This small molecule binds to this protein.
Small molecule (SMILES): Nc1nc2c(ncn2[C@H]2C[C@H](O)[C@@H](CO[P](=O)(O)O[P](=O)(O)OP(=O)(O)O)O2)c(=O)[nH]1

Binding-site contacts:
Ligand atom PB contacts residue GLN359 of chain 1.A at 3.6 Å.
Ligand atom C5' contacts residue DPO1 of chain 1.G at 3.2 Å.
Ligand atom O2B contacts residue CA1 of chain 1.I at 2.8 Å.
Ligand atom C3' contacts residue GLU361 of chain 1.A at 3.3 Å.
Ligand atom O3A contacts residue LYS409 of chain 1.A at 2.9 Å (salt-bridge).
Ligand atom O1A contacts residue DPO1 of chain 1.G at 2.5 Å (h-bond).
Ligand atom PG contacts residue DPO1 of chain 1.G at 0.2 Å.
Ligand atom O2A contacts residue CA1 of chain 1.I at 2.8 Å.
Ligand atom O3B contacts residue DPO1 of chain 1.G at 0.2 Å (h-bond).
Ligand atom PB contacts residue DPO1 of chain 1.G at 0.2 Å.
Ligand atom PA contacts residue DPO1 of chain 1.G at 1.5 Å.
Ligand atom PA contacts residue LYS409 of chain 1.A at 3.5 Å.
Ligand atom O1B contacts residue TYR413 of chain 1.A at 2.3 Å (h-bond).
Ligand atom O1G contacts residue LYS409 of chain 1.A at 3.5 Å (salt-bridge).
Ligand atom O1G contacts residue ARG405 of chain 1.A at 2.9 Å (salt-bridge).
Ligand atom O2G contacts residue DPO1 of chain 1.G at 0.1 Å (h-bond).
Ligand atom O2G contacts residue CA1 of chain 1.I at 2.8 Å.
Ligand atom O1B contacts residue GLN359 of chain 1.A at 3.2 Å.
Ligand atom O2A contacts residue ASP533 of chain 1.A at 3.4 Å (salt-bridge).
Ligand atom O3B contacts residue GLN359 of chain 1.A at 3.6 Å.
Ligand atom O3G contacts residue DPO1 of chain 1.G at 0.4 Å (h-bond).
Ligand atom O1A contacts residue LYS409 of chain 1.A at 2.9 Å (salt-bridge).
Ligand atom O3' contacts residue GLU361 of chain 1.A at 2.6 Å (salt-bridge).
Ligand atom N1 contacts residue TYR413 of chain 1.A at 3.6 Å.
Ligand atom C1' contacts residue ARG318 of chain 1.A at 3.7 Å.
Ligand atom N2 contacts residue TYR417 of chain 1.A at 3.2 Å.
Ligand atom C2' contacts residue GLU361 of chain 1.A at 3.3 Å.
Ligand atom O3B contacts residue HIS385 of chain 1.A at 3.2 Å.
Ligand atom O3G contacts residue SER358 of chain 1.A at 3.4 Å (h-bond).
Ligand atom O3' contacts residue ARG318 of chain 1.A at 3.3 Å (salt-bridge).
Ligand atom O3G contacts residue ARG405 of chain 1.A at 3.3 Å (salt-bridge).
Ligand atom PB contacts residue HIS385 of chain 1.A at 3.5 Å.
Ligand atom O1B contacts residue HIS385 of chain 1.A at 2.9 Å (h-bond).
Ligand atom O1G contacts residue DPO1 of chain 1.G at 0.4 Å (h-bond).
Ligand atom O3A contacts residue DPO1 of chain 1.G at 0.2 Å (h-bond).
Ligand atom O2B contacts residue GLN359 of chain 1.A at 3.1 Å (h-bond).
Ligand atom O5' contacts residue DPO1 of chain 1.G at 2.6 Å (h-bond).
Ligand atom O1B contacts residue DPO1 of chain 1.G at 0.2 Å (h-bond).
Ligand atom O2A contacts residue DPO1 of chain 1.G at 2.4 Å (h-bond).
Ligand atom O2B contacts residue DPO1 of chain 1.G at 0.1 Å (h-bond).

Sequence of chain 1.A:
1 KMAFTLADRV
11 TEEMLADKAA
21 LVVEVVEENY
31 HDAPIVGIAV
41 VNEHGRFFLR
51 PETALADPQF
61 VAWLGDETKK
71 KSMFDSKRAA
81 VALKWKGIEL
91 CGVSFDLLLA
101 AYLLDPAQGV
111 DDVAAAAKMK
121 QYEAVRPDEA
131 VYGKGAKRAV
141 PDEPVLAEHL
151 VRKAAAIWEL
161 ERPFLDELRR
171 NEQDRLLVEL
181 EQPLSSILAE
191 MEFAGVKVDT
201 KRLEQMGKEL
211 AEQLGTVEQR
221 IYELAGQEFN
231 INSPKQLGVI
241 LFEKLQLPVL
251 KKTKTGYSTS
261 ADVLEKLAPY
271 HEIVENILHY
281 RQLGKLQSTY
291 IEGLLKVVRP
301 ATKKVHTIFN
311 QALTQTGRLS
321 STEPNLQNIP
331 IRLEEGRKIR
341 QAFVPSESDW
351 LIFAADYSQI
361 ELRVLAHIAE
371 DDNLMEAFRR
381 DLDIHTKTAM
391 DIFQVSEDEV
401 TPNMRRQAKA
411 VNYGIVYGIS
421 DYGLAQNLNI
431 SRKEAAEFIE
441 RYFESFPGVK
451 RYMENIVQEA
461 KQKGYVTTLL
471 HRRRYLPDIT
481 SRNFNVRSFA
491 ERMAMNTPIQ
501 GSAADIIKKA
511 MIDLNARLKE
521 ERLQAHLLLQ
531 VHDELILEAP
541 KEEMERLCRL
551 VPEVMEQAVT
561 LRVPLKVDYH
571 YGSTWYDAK